This protein binds this small molecule.
Small molecule (SMILES): Nc1ncnc2c1ncn2[C@@H]1O[C@H](C[S@+](CC[C@H]([NH3+])C(=O)[O-])CC(=O)[O-])[C@@H](O)[C@H]1O

Binding-site contacts:
Ligand atom N9 contacts residue ASN104 of chain 1.B at 3.5 Å (h-bond).
Ligand atom CB contacts residue ASN146 of chain 1.B at 3.2 Å.
Ligand atom N contacts residue GLY78 of chain 1.B at 2.8 Å (h-bond).
Ligand atom OXT contacts residue ASN146 of chain 1.B at 2.8 Å (h-bond).
Ligand atom C2 contacts residue ILE132 of chain 1.B at 3.5 Å (hydrophobic).
Ligand atom CB contacts residue SER80 of chain 1.B at 3.3 Å.
Ligand atom C4 contacts residue ASN104 of chain 1.B at 3.1 Å.
Ligand atom CA contacts residue ASN146 of chain 1.B at 3.5 Å.
Ligand atom C5' contacts residue PHE147 of chain 1.B at 3.4 Å (hydrophobic).
Ligand atom C5 contacts residue ASN104 of chain 1.B at 3.5 Å.
Ligand atom N6 contacts residue LEU152 of chain 1.B at 3.5 Å.
Ligand atom N3 contacts residue ASN104 of chain 1.B at 3.2 Å (h-bond).
Ligand atom CE contacts residue PHE147 of chain 1.B at 3.1 Å (hydrophobic).
Ligand atom OZ2 contacts residue ARG213 of chain 1.B at 3.5 Å (salt-bridge).
Ligand atom CG contacts residue GLY78 of chain 1.B at 3.2 Å.
Ligand atom OZ2 contacts residue PHE34 of chain 1.B at 3.3 Å.
Ligand atom C3' contacts residue SER80 of chain 1.B at 3.5 Å.
Ligand atom N1 contacts residue ILE132 of chain 1.B at 3.1 Å (h-bond).
Ligand atom C contacts residue TYR53 of chain 1.B at 3.4 Å (hydrophobic).
Ligand atom C6 contacts residue ASN104 of chain 1.B at 3.4 Å.
Ligand atom O3' contacts residue SER80 of chain 1.B at 2.8 Å (h-bond).
Ligand atom C2 contacts residue ASN104 of chain 1.B at 3.2 Å.
Ligand atom OZ2 contacts residue PHE42 of chain 1.B at 3.5 Å.
Ligand atom N6 contacts residue ASP131 of chain 1.B at 3.0 Å (salt-bridge).
Ligand atom OZ2 contacts residue PHE151 of chain 1.B at 3.5 Å.
Ligand atom C1' contacts residue ASP103 of chain 1.B at 3.3 Å.
Ligand atom CG contacts residue SER80 of chain 1.B at 3.0 Å.
Ligand atom C3' contacts residue ASP103 of chain 1.B at 3.5 Å.
Ligand atom N contacts residue ASN146 of chain 1.B at 2.9 Å (h-bond).
Ligand atom CZ contacts residue ARG213 of chain 1.B at 3.5 Å.
Ligand atom SD contacts residue SER80 of chain 1.B at 3.0 Å (h-bond).
Ligand atom OZ1 contacts residue ARG213 of chain 1.B at 3.0 Å (salt-bridge).
Ligand atom O3' contacts residue ASP103 of chain 1.B at 2.7 Å (salt-bridge).
Ligand atom O2' contacts residue PHE34 of chain 1.B at 3.5 Å.
Ligand atom C2 contacts residue GLY130 of chain 1.B at 3.3 Å.
Ligand atom O contacts residue TYR53 of chain 1.B at 2.7 Å (h-bond).
Ligand atom C2' contacts residue ASP103 of chain 1.B at 3.5 Å.
Ligand atom C4' contacts residue SER80 of chain 1.B at 3.5 Å.
Ligand atom CG contacts residue ASN146 of chain 1.B at 3.3 Å.
Ligand atom O2' contacts residue ASP103 of chain 1.B at 2.7 Å (salt-bridge).

Sequence of chain 1.B:
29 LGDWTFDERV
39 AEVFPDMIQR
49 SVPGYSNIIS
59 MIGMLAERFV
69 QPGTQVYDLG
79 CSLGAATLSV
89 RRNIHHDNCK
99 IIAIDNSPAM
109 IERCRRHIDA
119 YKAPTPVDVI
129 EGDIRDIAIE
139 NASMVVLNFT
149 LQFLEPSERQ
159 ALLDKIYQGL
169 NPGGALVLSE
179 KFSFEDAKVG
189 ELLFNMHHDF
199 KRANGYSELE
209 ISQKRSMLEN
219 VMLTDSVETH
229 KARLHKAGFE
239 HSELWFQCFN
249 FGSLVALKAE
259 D